A small-molecule ligand and the protein it binds are described below.
Small molecule (SMILES): CC(C)C[C@H](NC(=O)[C@@H](NC(=O)[C@H](CC(N)=O)NC(=O)[C@H](CO)NC(=O)[C@H](C)N)[C@@H](C)OP(=O)(O)O)C(=O)N[C@@H](C)C=O

Sequence of chain 1.A:
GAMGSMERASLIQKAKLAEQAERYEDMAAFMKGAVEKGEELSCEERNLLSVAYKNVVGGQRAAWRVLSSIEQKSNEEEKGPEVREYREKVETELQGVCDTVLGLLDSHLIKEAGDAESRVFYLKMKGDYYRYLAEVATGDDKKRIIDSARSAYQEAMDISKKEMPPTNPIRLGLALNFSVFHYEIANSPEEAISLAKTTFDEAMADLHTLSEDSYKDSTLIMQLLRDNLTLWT

Binding-site contacts:
Ligand atom OG contacts residue GLU187 of chain 1.A at 3.4 Å (salt-bridge).
Ligand atom CB contacts residue GLU187 of chain 1.A at 3.3 Å.
Ligand atom O contacts residue LEU179 of chain 1.A at 3.6 Å.
Ligand atom CA contacts residue ASN231 of chain 1.A at 3.6 Å.
Ligand atom O2P contacts residue TYR135 of chain 1.A at 2.7 Å (h-bond).
Ligand atom O contacts residue LEU234 of chain 1.A at 3.2 Å.
Ligand atom O1P contacts residue ARG61 of chain 1.A at 3.0 Å (salt-bridge).
Ligand atom C contacts residue LEU179 of chain 1.A at 3.7 Å (hydrophobic).
Ligand atom O2P contacts residue LYS54 of chain 1.A at 3.4 Å.
Ligand atom CG2 contacts residue VAL183 of chain 1.A at 3.7 Å (hydrophobic).
Ligand atom CG2 contacts residue ASN180 of chain 1.A at 3.7 Å.
Ligand atom CA contacts residue ASN231 of chain 1.A at 3.8 Å.
Ligand atom C contacts residue ASN180 of chain 1.A at 3.7 Å.
Ligand atom CG contacts residue ASN231 of chain 1.A at 3.6 Å.
Ligand atom N contacts residue GLU187 of chain 1.A at 3.4 Å (salt-bridge).
Ligand atom O1P contacts residue LYS54 of chain 1.A at 2.9 Å (salt-bridge).
Ligand atom ND2 contacts residue ASP230 of chain 1.A at 3.7 Å.
Ligand atom CB contacts residue ASN180 of chain 1.A at 3.3 Å.
Ligand atom O contacts residue LYS54 of chain 1.A at 3.8 Å.
Ligand atom O2P contacts residue ARG134 of chain 1.A at 2.9 Å (salt-bridge).
Ligand atom N contacts residue ASN180 of chain 1.A at 3.0 Å (h-bond).
Ligand atom N contacts residue ASN231 of chain 1.A at 2.8 Å (h-bond).
Ligand atom N contacts residue LEU179 of chain 1.A at 3.4 Å.
Ligand atom P contacts residue TYR135 of chain 1.A at 3.9 Å.
Ligand atom CB contacts residue ASN180 of chain 1.A at 3.8 Å.
Ligand atom CA contacts residue ASN180 of chain 1.A at 3.5 Å.
Ligand atom CG2 contacts residue ARG134 of chain 1.A at 3.6 Å.
Ligand atom P contacts residue ARG134 of chain 1.A at 3.8 Å.
Ligand atom CB contacts residue ASN231 of chain 1.A at 3.4 Å.
Ligand atom CB contacts residue TRP235 of chain 1.A at 3.9 Å (hydrophobic).
Ligand atom ND2 contacts residue ASN231 of chain 1.A at 3.0 Å (h-bond).
Ligand atom C contacts residue ASN231 of chain 1.A at 3.7 Å.
Ligand atom P contacts residue LYS54 of chain 1.A at 3.9 Å.
Ligand atom O contacts residue VAL183 of chain 1.A at 3.4 Å.
Ligand atom OG contacts residue TRP235 of chain 1.A at 3.0 Å (h-bond).
Ligand atom CA contacts residue LEU179 of chain 1.A at 3.9 Å (hydrophobic).
Ligand atom O3P contacts residue ARG134 of chain 1.A at 2.8 Å (salt-bridge).
Ligand atom P contacts residue ARG61 of chain 1.A at 3.8 Å.
Ligand atom O contacts residue ASN231 of chain 1.A at 2.9 Å (h-bond).
Ligand atom O3P contacts residue ARG61 of chain 1.A at 2.9 Å (salt-bridge).